Sequence of chain 54.B:
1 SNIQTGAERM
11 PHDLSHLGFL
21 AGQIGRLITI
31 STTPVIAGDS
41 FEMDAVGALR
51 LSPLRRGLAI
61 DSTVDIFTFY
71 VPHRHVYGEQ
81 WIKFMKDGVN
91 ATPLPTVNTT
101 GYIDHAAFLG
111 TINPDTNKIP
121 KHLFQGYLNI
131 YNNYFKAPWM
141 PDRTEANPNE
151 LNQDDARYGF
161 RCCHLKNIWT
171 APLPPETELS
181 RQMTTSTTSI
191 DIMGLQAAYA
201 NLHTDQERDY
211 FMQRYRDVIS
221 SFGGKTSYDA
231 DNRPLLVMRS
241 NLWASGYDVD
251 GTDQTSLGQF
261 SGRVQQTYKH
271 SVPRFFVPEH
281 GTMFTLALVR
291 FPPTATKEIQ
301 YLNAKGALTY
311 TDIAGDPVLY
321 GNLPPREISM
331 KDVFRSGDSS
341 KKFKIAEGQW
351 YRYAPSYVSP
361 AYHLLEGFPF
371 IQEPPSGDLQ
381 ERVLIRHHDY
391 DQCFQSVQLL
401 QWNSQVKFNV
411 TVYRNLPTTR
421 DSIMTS

A protein and the small-molecule ligand that binds it are described below.
Small molecule (SMILES): N=c1ccn([C@H]2C[C@H](O)[C@@H](CO[P](=O)(O)O[C@H]3C[C@H](n4cnc5c(N)ncnc54)O[C@@H]3CO[P](=O)(O)O[C@H]3C[C@H](n4cnc5c(N)ncnc54)O[C@@H]3CO[P](=O)(O)O[C@H]3C[C@H](n4cnc5c(N)ncnc54)O[C@@H]3COP(=O)(O)O)O2)c(=O)[nH]1

Binding-site contacts:
Ligand atom OP1 contacts residue ARG28 of chain 54.D at 2.7 Å (salt-bridge).
Ligand atom C8 contacts residue ARG28 of chain 54.D at 3.1 Å.
Ligand atom C5 contacts residue ALA27 of chain 54.D at 2.9 Å (hydrophobic).
Ligand atom P contacts residue ARG420 of chain 55.B at 2.5 Å.
Ligand atom OP2 contacts residue ARG420 of chain 55.B at 3.4 Å (salt-bridge).
Ligand atom O3' contacts residue THR5 of chain 25.B at 3.1 Å (h-bond).
Ligand atom N9 contacts residue ALA27 of chain 54.D at 3.1 Å.
Ligand atom O3' contacts residue GLY6 of chain 25.B at 2.3 Å (h-bond).
Ligand atom OP1 contacts residue ARG420 of chain 55.B at 2.4 Å (salt-bridge).
Ligand atom C6 contacts residue ALA7 of chain 25.B at 2.7 Å (hydrophobic).
Ligand atom O5' contacts residue ARG28 of chain 54.D at 3.1 Å (salt-bridge).
Ligand atom OP1 contacts residue THR418 of chain 55.B at 3.2 Å.
Ligand atom C4' contacts residue THR5 of chain 25.B at 2.6 Å.
Ligand atom C3' contacts residue THR5 of chain 25.B at 3.2 Å.
Ligand atom O5' contacts residue ARG420 of chain 55.B at 2.9 Å (salt-bridge).
Ligand atom C4' contacts residue GLY6 of chain 25.B at 3.1 Å.
Ligand atom P contacts residue TYR31 of chain 54.D at 3.5 Å.
Ligand atom O3' contacts residue TYR31 of chain 54.D at 3.2 Å (h-bond).
Ligand atom OP1 contacts residue PHE211 of chain 54.B at 2.1 Å.
Ligand atom C5' contacts residue ARG28 of chain 54.D at 2.8 Å.
Ligand atom N7 contacts residue GLY26 of chain 54.D at 2.7 Å.
Ligand atom O3' contacts residue ARG420 of chain 55.B at 1.7 Å (salt-bridge).
Ligand atom C5' contacts residue TYR31 of chain 54.D at 3.0 Å (hydrophobic).
Ligand atom C5' contacts residue THR5 of chain 25.B at 3.1 Å.
Ligand atom P contacts residue GLU207 of chain 54.B at 3.4 Å.
Ligand atom C5 contacts residue GLY26 of chain 54.D at 3.5 Å.
Ligand atom N7 contacts residue ALA27 of chain 54.D at 1.6 Å.
Ligand atom O5' contacts residue TYR31 of chain 54.D at 2.2 Å (h-bond).
Ligand atom OP2 contacts residue GLU207 of chain 54.B at 2.0 Å (salt-bridge).
Ligand atom C5 contacts residue ALA7 of chain 25.B at 2.7 Å (hydrophobic).
Ligand atom O4' contacts residue GLY6 of chain 25.B at 2.9 Å.
Ligand atom O4' contacts residue ARG420 of chain 55.B at 3.2 Å (salt-bridge).
Ligand atom N6 contacts residue ALA27 of chain 54.D at 3.2 Å (h-bond).
Ligand atom P contacts residue ARG28 of chain 54.D at 3.4 Å.
Ligand atom C8 contacts residue ALA27 of chain 54.D at 2.0 Å (hydrophobic).
Ligand atom C1' contacts residue GLY6 of chain 25.B at 2.9 Å.
Ligand atom C3' contacts residue GLY6 of chain 25.B at 3.2 Å.
Ligand atom N6 contacts residue ASP217 of chain 54.B at 2.8 Å (salt-bridge).
Ligand atom C4' contacts residue ARG420 of chain 55.B at 3.4 Å.
Ligand atom N6 contacts residue GLY26 of chain 54.D at 3.1 Å.

Sequence of chain 55.B:
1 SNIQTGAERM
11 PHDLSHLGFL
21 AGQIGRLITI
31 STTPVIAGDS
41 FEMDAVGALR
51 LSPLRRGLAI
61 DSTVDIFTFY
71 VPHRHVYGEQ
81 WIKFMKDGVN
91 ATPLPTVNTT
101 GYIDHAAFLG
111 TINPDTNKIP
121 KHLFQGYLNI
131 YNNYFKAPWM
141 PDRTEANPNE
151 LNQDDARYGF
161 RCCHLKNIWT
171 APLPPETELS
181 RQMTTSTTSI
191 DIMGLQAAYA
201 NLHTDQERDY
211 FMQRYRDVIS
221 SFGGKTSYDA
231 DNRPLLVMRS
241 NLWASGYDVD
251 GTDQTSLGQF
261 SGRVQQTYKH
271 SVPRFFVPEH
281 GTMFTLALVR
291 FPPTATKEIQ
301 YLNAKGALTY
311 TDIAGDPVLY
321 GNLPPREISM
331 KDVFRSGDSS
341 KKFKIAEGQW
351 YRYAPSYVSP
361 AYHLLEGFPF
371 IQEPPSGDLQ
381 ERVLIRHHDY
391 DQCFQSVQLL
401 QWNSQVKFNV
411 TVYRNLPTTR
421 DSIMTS

Sequence of chain 54.D:
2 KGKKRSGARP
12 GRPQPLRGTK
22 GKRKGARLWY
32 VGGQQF

Sequence of chain 25.B:
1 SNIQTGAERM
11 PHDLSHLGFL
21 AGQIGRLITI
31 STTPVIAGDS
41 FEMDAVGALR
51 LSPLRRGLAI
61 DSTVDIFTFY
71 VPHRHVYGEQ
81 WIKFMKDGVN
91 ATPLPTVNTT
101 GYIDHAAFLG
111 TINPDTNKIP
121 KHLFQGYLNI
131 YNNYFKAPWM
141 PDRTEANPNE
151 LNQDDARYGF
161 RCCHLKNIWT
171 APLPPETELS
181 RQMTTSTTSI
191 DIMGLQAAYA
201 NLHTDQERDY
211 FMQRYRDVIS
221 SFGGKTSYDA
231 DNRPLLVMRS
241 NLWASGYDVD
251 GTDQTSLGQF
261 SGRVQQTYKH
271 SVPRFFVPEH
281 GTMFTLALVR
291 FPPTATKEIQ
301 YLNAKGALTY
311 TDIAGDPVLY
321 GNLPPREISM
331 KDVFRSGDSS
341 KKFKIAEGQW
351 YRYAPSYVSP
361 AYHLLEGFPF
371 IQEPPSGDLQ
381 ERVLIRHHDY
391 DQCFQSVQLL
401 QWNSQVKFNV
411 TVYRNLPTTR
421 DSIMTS